Sequence of chain 1.E:
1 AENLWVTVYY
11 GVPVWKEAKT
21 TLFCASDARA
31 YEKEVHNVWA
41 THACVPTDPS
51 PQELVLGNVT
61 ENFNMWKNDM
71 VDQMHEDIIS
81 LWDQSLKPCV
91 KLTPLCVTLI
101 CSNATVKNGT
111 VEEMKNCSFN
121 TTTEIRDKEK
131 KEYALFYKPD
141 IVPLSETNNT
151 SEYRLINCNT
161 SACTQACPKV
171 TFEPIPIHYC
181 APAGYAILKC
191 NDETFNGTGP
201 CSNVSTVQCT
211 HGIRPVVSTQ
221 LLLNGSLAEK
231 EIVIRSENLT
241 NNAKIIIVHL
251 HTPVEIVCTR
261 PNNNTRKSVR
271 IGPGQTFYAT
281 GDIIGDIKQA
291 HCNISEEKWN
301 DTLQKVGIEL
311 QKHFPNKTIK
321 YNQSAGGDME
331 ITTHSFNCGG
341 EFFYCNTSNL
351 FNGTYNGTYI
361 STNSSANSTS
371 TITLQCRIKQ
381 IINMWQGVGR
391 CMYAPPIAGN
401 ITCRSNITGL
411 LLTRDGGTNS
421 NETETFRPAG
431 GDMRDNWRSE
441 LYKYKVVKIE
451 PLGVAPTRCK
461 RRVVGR

A small-molecule ligand and the protein it binds are described below.
Small molecule (SMILES): CC(=O)N[C@@H]1[C@@H](O)[C@H](O)[C@@H](CO)O[C@H]1O

Binding-site contacts:
Ligand atom O5 contacts residue ASN406 of chain 1.E at 2.3 Å (h-bond).
Ligand atom O5 contacts residue PRO253 of chain 1.E at 4.0 Å.
Ligand atom C4 contacts residue ASN406 of chain 1.E at 4.2 Å.
Ligand atom C3 contacts residue ASN406 of chain 1.E at 3.8 Å.
Ligand atom C8 contacts residue ASN224 of chain 1.E at 3.8 Å.
Ligand atom O6 contacts residue PRO253 of chain 1.E at 3.4 Å.
Ligand atom C1 contacts residue ASN406 of chain 1.E at 1.4 Å.
Ligand atom C8 contacts residue NAG1 of chain 1.N at 3.4 Å.
Ligand atom C8 contacts residue ASN406 of chain 1.E at 4.3 Å.
Ligand atom C7 contacts residue ASN406 of chain 1.E at 3.1 Å.
Ligand atom C7 contacts residue NAG1 of chain 1.N at 4.5 Å.
Ligand atom C5 contacts residue ASN406 of chain 1.E at 3.7 Å.
Ligand atom N2 contacts residue NAG1 of chain 1.N at 4.3 Å.
Ligand atom O7 contacts residue ASN406 of chain 1.E at 3.0 Å (h-bond).
Ligand atom C2 contacts residue ASN406 of chain 1.E at 2.5 Å.
Ligand atom N2 contacts residue ASN406 of chain 1.E at 2.9 Å (h-bond).